This protein binds this small molecule.
Small molecule (SMILES): CCCCCCc1cc(O)c(Oc2ccccc2)cc1F

Binding-site contacts:
Ligand atom FAC contacts residue NAP1 of chain 1.X at 3.1 Å.
Ligand atom CAS contacts residue SER223 of chain 1.F at 3.8 Å.
Ligand atom OAB contacts residue NAP1 of chain 1.X at 2.3 Å (h-bond).
Ligand atom CAG contacts residue ALA121 of chain 1.F at 3.9 Å (hydrophobic).
Ligand atom CAI contacts residue NAP1 of chain 1.X at 3.4 Å.
Ligand atom CAO contacts residue NAP1 of chain 1.X at 3.4 Å.
Ligand atom OAB contacts residue TYR183 of chain 1.F at 2.6 Å (h-bond).
Ligand atom CAQ contacts residue TYR183 of chain 1.F at 3.3 Å (hydrophobic).
Ligand atom FAC contacts residue PHE230 of chain 1.F at 3.4 Å.
Ligand atom OAP contacts residue SER223 of chain 1.F at 3.7 Å.
Ligand atom CAJ contacts residue NAP1 of chain 1.X at 3.6 Å.
Ligand atom CAD contacts residue ALA123 of chain 1.F at 3.8 Å (hydrophobic).
Ligand atom CAT contacts residue NAP1 of chain 1.X at 3.3 Å.
Ligand atom FAC contacts residue ALA224 of chain 1.F at 3.3 Å.
Ligand atom CAQ contacts residue NAP1 of chain 1.X at 3.3 Å.
Ligand atom CAJ contacts residue ALA224 of chain 1.F at 4.0 Å (hydrophobic).
Ligand atom CAU contacts residue NAP1 of chain 1.X at 3.4 Å.
Ligand atom CAK contacts residue ILE233 of chain 1.F at 4.0 Å (hydrophobic).
Ligand atom CAM contacts residue PHE230 of chain 1.F at 3.8 Å (hydrophobic).
Ligand atom CAI contacts residue TYR183 of chain 1.F at 3.4 Å (hydrophobic).
Ligand atom CAS contacts residue NAP1 of chain 1.X at 3.7 Å.
Ligand atom OAB contacts residue LYS190 of chain 1.F at 3.7 Å.
Ligand atom CAH contacts residue VAL227 of chain 1.F at 3.9 Å (hydrophobic).
Ligand atom CAG contacts residue NAP1 of chain 1.X at 3.9 Å.
Ligand atom CAL contacts residue TYR173 of chain 1.F at 3.3 Å (hydrophobic).
Ligand atom CAK contacts residue VAL227 of chain 1.F at 3.5 Å (hydrophobic).
Ligand atom OAP contacts residue NAP1 of chain 1.X at 3.1 Å (h-bond).
Ligand atom CAG contacts residue SER223 of chain 1.F at 3.6 Å.
Ligand atom CAA contacts residue GLY228 of chain 1.F at 4.0 Å.
Ligand atom CAA contacts residue VAL227 of chain 1.F at 4.0 Å (hydrophobic).
Ligand atom CAD contacts residue MET186 of chain 1.F at 3.7 Å (hydrophobic).
Ligand atom CAR contacts residue NAP1 of chain 1.X at 3.2 Å.
Ligand atom CAM contacts residue TYR173 of chain 1.F at 3.9 Å (hydrophobic).
Ligand atom CAI contacts residue TYR173 of chain 1.F at 3.9 Å (hydrophobic).
Ligand atom CAE contacts residue ALA121 of chain 1.F at 3.7 Å (hydrophobic).
Ligand atom CAA contacts residue GLN181 of chain 1.F at 3.2 Å.
Ligand atom CAA contacts residue VAL180 of chain 1.F at 3.6 Å (hydrophobic).
Ligand atom CAK contacts residue GLY228 of chain 1.F at 4.0 Å.
Ligand atom CAO contacts residue TYR173 of chain 1.F at 4.0 Å (hydrophobic).
Ligand atom CAE contacts residue PHE122 of chain 1.F at 3.8 Å (hydrophobic).

Sequence of chain 1.F:
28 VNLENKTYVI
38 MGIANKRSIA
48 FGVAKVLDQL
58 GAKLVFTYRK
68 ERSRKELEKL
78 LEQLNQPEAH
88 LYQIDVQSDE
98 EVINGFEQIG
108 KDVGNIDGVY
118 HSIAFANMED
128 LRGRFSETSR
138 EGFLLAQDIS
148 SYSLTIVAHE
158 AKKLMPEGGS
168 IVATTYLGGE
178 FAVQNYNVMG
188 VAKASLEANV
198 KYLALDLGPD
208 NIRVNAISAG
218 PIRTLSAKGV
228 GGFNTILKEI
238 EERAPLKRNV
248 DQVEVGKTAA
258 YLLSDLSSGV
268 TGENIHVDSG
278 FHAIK